Sequence of chain 1.G:
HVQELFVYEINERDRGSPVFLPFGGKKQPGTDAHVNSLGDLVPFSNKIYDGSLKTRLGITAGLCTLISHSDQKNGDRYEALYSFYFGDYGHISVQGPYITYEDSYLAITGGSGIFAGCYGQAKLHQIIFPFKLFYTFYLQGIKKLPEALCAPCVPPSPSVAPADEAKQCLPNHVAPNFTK

Binding-site contacts:
Ligand atom C13 contacts residue ASN61 of chain 1.G at 3.5 Å.
Ligand atom C9 contacts residue TYR93 of chain 1.G at 3.6 Å (hydrophobic).
Ligand atom C17 contacts residue LEU148 of chain 1.G at 3.9 Å (hydrophobic).
Ligand atom C9 contacts residue VAL57 of chain 1.G at 3.9 Å (hydrophobic).
Ligand atom C15 contacts residue LEU148 of chain 1.G at 3.9 Å (hydrophobic).
Ligand atom C6 contacts residue TYR93 of chain 1.G at 4.1 Å (hydrophobic).
Ligand atom C15 contacts residue PHE59 of chain 1.G at 3.6 Å (hydrophobic).
Ligand atom C3 contacts residue PHE35 of chain 1.G at 3.6 Å (hydrophobic).
Ligand atom C16 contacts residue GLU24 of chain 1.G at 3.5 Å.
Ligand atom C10 contacts residue CYS79 of chain 1.G at 3.9 Å (hydrophobic).
Ligand atom C8 contacts residue TYR113 of chain 1.G at 3.7 Å (hydrophobic).
Ligand atom C14 contacts residue LEU148 of chain 1.G at 4.1 Å (hydrophobic).
Ligand atom O3 contacts residue PRO33 of chain 1.G at 4.0 Å.
Ligand atom C16 contacts residue TYR150 of chain 1.G at 3.4 Å (hydrophobic).
Ligand atom C13 contacts residue PHE59 of chain 1.G at 3.5 Å (hydrophobic).
Ligand atom O1 contacts residue PHE35 of chain 1.G at 3.7 Å.
Ligand atom C18 contacts residue CYS79 of chain 1.G at 4.0 Å (hydrophobic).
Ligand atom C7 contacts residue TYR93 of chain 1.G at 3.6 Å (hydrophobic).
Ligand atom C7 contacts residue PHE144 of chain 1.G at 3.8 Å (hydrophobic).
Ligand atom C14 contacts residue ASN61 of chain 1.G at 3.9 Å.
Ligand atom C2 contacts residue PHE35 of chain 1.G at 3.8 Å (hydrophobic).
Ligand atom C17 contacts residue TYR113 of chain 1.G at 3.7 Å (hydrophobic).
Ligand atom C16 contacts residue TYR97 of chain 1.G at 4.0 Å (hydrophobic).
Ligand atom C16 contacts residue LEU148 of chain 1.G at 3.9 Å (hydrophobic).
Ligand atom C8 contacts residue PRO145 of chain 1.G at 4.1 Å (hydrophobic).
Ligand atom O2 contacts residue PRO33 of chain 1.G at 4.0 Å.
Ligand atom C10 contacts residue VAL57 of chain 1.G at 3.8 Å (hydrophobic).
Ligand atom C15 contacts residue ASN61 of chain 1.G at 3.6 Å.
Ligand atom C8 contacts residue TYR93 of chain 1.G at 4.1 Å (hydrophobic).
Ligand atom C16 contacts residue PHE59 of chain 1.G at 3.8 Å (hydrophobic).
Ligand atom O1 contacts residue PRO33 of chain 1.G at 3.5 Å (h-bond).
Ligand atom C15 contacts residue GLU24 of chain 1.G at 3.2 Å.
Ligand atom C18 contacts residue TYR113 of chain 1.G at 3.5 Å (hydrophobic).
Ligand atom C18 contacts residue TYR97 of chain 1.G at 3.4 Å (hydrophobic).
Ligand atom C9 contacts residue TYR113 of chain 1.G at 4.0 Å (hydrophobic).
Ligand atom C12 contacts residue PHE59 of chain 1.G at 3.7 Å (hydrophobic).
Ligand atom C14 contacts residue PRO145 of chain 1.G at 4.1 Å (hydrophobic).
Ligand atom C5 contacts residue PRO145 of chain 1.G at 3.9 Å (hydrophobic).
Ligand atom C11 contacts residue TYR113 of chain 1.G at 3.7 Å (hydrophobic).
Ligand atom C10 contacts residue TYR113 of chain 1.G at 3.9 Å (hydrophobic).

This protein binds this small molecule.
Small molecule (SMILES): CC/C=C\C[C@@H]1O[C@@H]1C/C=C\CCCCCCCC(=O)O